A protein and the small-molecule ligand that binds it are described below.
Small molecule (SMILES): CC(=O)N[C@@H]1[C@@H](O)[C@H](O)[C@@H](CO)O[C@H]1O

Binding-site contacts:
Ligand atom C3 contacts residue ASN259 of chain 1.H at 3.9 Å.
Ligand atom N2 contacts residue GLY256 of chain 1.H at 4.2 Å.
Ligand atom O6 contacts residue THR261 of chain 1.H at 4.4 Å.
Ligand atom C7 contacts residue SER263 of chain 1.H at 3.7 Å.
Ligand atom O7 contacts residue SER263 of chain 1.H at 2.7 Å (h-bond).
Ligand atom O7 contacts residue THR261 of chain 1.H at 3.1 Å (h-bond).
Ligand atom C8 contacts residue SER263 of chain 1.H at 4.0 Å.
Ligand atom O5 contacts residue ASN259 of chain 1.H at 2.4 Å (h-bond).
Ligand atom C1 contacts residue THR261 of chain 1.H at 4.3 Å.
Ligand atom O7 contacts residue ILE262 of chain 1.H at 3.2 Å.
Ligand atom C5 contacts residue ASN259 of chain 1.H at 3.7 Å.
Ligand atom N2 contacts residue ASN259 of chain 1.H at 3.0 Å (h-bond).
Ligand atom O6 contacts residue ASN259 of chain 1.H at 3.5 Å (h-bond).
Ligand atom O7 contacts residue ASN259 of chain 1.H at 3.5 Å (h-bond).
Ligand atom C1 contacts residue ASN259 of chain 1.H at 1.5 Å.
Ligand atom C7 contacts residue GLY256 of chain 1.H at 3.7 Å.
Ligand atom C7 contacts residue THR261 of chain 1.H at 4.2 Å.
Ligand atom O5 contacts residue THR261 of chain 1.H at 3.8 Å.
Ligand atom O7 contacts residue GLY256 of chain 1.H at 4.0 Å.
Ligand atom C2 contacts residue ASN259 of chain 1.H at 2.5 Å.
Ligand atom C2 contacts residue THR261 of chain 1.H at 4.0 Å.
Ligand atom C6 contacts residue ASN259 of chain 1.H at 4.3 Å.
Ligand atom C7 contacts residue ILE262 of chain 1.H at 4.3 Å (hydrophobic).
Ligand atom C7 contacts residue ASN259 of chain 1.H at 3.4 Å.
Ligand atom C8 contacts residue GLY256 of chain 1.H at 3.5 Å.
Ligand atom C4 contacts residue ASN259 of chain 1.H at 4.3 Å.
Ligand atom C8 contacts residue ILE267 of chain 1.H at 3.5 Å (hydrophobic).

Sequence of chain 1.H:
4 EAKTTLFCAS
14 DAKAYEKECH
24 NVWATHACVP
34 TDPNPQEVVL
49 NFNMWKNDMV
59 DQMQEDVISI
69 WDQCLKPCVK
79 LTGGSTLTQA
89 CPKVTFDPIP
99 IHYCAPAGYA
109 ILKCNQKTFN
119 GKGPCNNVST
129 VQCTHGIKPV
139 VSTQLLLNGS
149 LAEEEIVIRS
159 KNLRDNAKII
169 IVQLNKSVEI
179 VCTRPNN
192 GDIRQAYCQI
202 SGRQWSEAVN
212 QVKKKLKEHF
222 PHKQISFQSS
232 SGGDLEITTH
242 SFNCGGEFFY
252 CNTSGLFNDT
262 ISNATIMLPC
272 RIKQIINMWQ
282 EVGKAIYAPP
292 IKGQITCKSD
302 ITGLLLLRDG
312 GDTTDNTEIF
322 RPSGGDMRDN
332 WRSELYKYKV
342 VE